Sequence of chain 38.A:
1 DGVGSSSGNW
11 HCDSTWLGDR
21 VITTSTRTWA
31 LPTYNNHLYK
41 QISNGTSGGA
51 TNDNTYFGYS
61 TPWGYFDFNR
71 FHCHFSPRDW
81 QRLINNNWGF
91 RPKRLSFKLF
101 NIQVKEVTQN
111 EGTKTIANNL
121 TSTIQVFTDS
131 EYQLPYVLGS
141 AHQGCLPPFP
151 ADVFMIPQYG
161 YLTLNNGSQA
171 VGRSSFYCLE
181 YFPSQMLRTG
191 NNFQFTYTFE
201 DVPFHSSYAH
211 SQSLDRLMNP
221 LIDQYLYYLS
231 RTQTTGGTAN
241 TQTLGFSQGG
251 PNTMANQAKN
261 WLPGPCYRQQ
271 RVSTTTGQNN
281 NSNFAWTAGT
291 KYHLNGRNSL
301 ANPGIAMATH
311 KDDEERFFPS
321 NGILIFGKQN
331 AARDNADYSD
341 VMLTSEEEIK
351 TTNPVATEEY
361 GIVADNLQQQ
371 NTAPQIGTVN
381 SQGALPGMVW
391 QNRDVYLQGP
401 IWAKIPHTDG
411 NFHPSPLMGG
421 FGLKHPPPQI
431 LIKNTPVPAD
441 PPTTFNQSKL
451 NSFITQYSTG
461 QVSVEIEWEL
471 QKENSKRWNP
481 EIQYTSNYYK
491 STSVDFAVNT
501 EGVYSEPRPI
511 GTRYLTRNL

The small molecule below binds the protein below.
Small molecule (SMILES): Nc1ccn([C@H]2C[C@H](O[P](=O)(O)OC[C@H]3O[C@@H](n4cnc5c(N)ncnc54)C[C@@H]3O)[C@@H](CO)O2)c(=O)n1

Binding-site contacts:
Ligand atom C5 contacts residue ARG91 of chain 20.A at 4.2 Å.
Ligand atom C5 contacts residue PRO203 of chain 20.A at 3.8 Å (hydrophobic).
Ligand atom C2 contacts residue VAL202 of chain 20.A at 4.1 Å (hydrophobic).
Ligand atom O3' contacts residue PRO414 of chain 20.A at 4.2 Å.
Ligand atom C2' contacts residue PRO414 of chain 20.A at 3.6 Å (hydrophobic).
Ligand atom N6 contacts residue VAL202 of chain 20.A at 4.2 Å.
Ligand atom N4 contacts residue ASP201 of chain 20.A at 2.6 Å.
Ligand atom C2' contacts residue PRO203 of chain 20.A at 3.3 Å (hydrophobic).
Ligand atom C4 contacts residue VAL202 of chain 20.A at 3.7 Å (hydrophobic).
Ligand atom C8 contacts residue HIS413 of chain 20.A at 3.9 Å.
Ligand atom N7 contacts residue HIS413 of chain 20.A at 4.2 Å.
Ligand atom N3 contacts residue ASP201 of chain 20.A at 4.2 Å.
Ligand atom C5 contacts residue ASP201 of chain 20.A at 3.3 Å.
Ligand atom C1' contacts residue PRO203 of chain 20.A at 4.1 Å (hydrophobic).
Ligand atom N1 contacts residue PRO203 of chain 20.A at 3.8 Å.
Ligand atom N1 contacts residue VAL202 of chain 20.A at 3.5 Å.
Ligand atom C6 contacts residue GLY422 of chain 20.A at 3.7 Å.
Ligand atom N6 contacts residue GLY420 of chain 20.A at 3.7 Å.
Ligand atom C2 contacts residue GLY422 of chain 20.A at 3.2 Å.
Ligand atom N7 contacts residue SER415 of chain 20.A at 3.9 Å.
Ligand atom C2 contacts residue PRO203 of chain 20.A at 4.0 Å (hydrophobic).
Ligand atom C4 contacts residue ASP201 of chain 20.A at 3.5 Å.
Ligand atom N6 contacts residue GLY422 of chain 20.A at 3.3 Å (h-bond).
Ligand atom N6 contacts residue SER415 of chain 20.A at 3.8 Å.
Ligand atom N6 contacts residue PHE421 of chain 20.A at 3.8 Å.
Ligand atom N4 contacts residue VAL202 of chain 20.A at 2.9 Å (h-bond).
Ligand atom C6 contacts residue PRO203 of chain 20.A at 4.0 Å (hydrophobic).
Ligand atom C5 contacts residue PRO203 of chain 20.A at 4.0 Å (hydrophobic).
Ligand atom C6 contacts residue SER415 of chain 20.A at 4.1 Å.
Ligand atom N7 contacts residue ASN392 of chain 20.A at 4.2 Å.
Ligand atom C6 contacts residue PRO203 of chain 20.A at 4.0 Å (hydrophobic).
Ligand atom N7 contacts residue PRO203 of chain 20.A at 4.1 Å.
Ligand atom N1 contacts residue GLY422 of chain 20.A at 2.9 Å (h-bond).
Ligand atom C5 contacts residue VAL202 of chain 20.A at 3.6 Å (hydrophobic).
Ligand atom C2' contacts residue HIS413 of chain 20.A at 3.7 Å.
Ligand atom C6 contacts residue VAL202 of chain 20.A at 4.1 Å (hydrophobic).
Ligand atom C4 contacts residue PRO203 of chain 20.A at 4.0 Å (hydrophobic).
Ligand atom C4 contacts residue PRO203 of chain 20.A at 4.1 Å (hydrophobic).
Ligand atom N1 contacts residue PRO203 of chain 20.A at 4.2 Å.
Ligand atom OP2 contacts residue ASP409 of chain 38.A at 3.2 Å (salt-bridge).

Sequence of chain 20.A:
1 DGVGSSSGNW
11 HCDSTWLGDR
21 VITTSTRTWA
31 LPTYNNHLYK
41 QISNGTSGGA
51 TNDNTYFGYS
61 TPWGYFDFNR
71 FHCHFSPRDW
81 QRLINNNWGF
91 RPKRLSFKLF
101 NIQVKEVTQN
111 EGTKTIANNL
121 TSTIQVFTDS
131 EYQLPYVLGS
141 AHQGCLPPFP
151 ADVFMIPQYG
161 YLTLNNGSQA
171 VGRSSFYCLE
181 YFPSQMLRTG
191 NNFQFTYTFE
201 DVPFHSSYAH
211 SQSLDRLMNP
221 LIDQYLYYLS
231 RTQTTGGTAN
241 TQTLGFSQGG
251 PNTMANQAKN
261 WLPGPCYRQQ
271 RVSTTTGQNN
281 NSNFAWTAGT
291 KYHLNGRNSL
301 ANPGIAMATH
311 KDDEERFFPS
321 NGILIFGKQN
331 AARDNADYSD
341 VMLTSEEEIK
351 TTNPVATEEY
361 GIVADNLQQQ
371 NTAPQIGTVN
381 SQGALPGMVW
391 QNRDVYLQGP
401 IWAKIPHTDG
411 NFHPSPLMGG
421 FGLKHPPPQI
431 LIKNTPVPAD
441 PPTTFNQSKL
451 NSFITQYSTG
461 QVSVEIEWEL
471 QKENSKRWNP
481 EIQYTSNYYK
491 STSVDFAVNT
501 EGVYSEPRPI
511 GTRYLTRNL